Sequence of chain 1.B:
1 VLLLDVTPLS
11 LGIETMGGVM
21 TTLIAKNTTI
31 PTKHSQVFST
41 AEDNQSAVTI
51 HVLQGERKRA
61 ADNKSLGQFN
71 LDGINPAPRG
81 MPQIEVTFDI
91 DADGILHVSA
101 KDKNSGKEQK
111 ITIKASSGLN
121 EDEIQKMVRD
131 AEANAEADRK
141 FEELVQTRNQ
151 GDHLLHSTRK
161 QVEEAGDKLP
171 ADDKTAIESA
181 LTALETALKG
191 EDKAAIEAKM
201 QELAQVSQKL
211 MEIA

Binding-site contacts:
Ligand atom CB contacts residue VAL48 of chain 1.B at 3.6 Å (hydrophobic).
Ligand atom CD2 contacts residue GLU14 of chain 1.B at 3.6 Å.
Ligand atom CA contacts residue GLN45 of chain 1.B at 3.6 Å.
Ligand atom CD1 contacts residue ALA47 of chain 1.B at 3.2 Å (hydrophobic).
Ligand atom N contacts residue SER39 of chain 1.B at 2.8 Å (h-bond).
Ligand atom O contacts residue PHE38 of chain 1.B at 3.5 Å.
Ligand atom C contacts residue GLN45 of chain 1.B at 3.5 Å.
Ligand atom CB contacts residue VAL37 of chain 1.B at 3.4 Å (hydrophobic).
Ligand atom CD2 contacts residue ILE13 of chain 1.B at 3.5 Å (hydrophobic).
Ligand atom CA contacts residue SER39 of chain 1.B at 3.4 Å.
Ligand atom O contacts residue THR15 of chain 1.B at 3.2 Å.
Ligand atom CB contacts residue THR49 of chain 1.B at 3.6 Å.
Ligand atom C contacts residue SER39 of chain 1.B at 3.5 Å.
Ligand atom CD contacts residue ALA47 of chain 1.B at 3.4 Å (hydrophobic).
Ligand atom N contacts residue GLN45 of chain 1.B at 3.5 Å (h-bond).
Ligand atom O contacts residue VAL48 of chain 1.B at 3.4 Å.
Ligand atom O contacts residue GLN45 of chain 1.B at 3.5 Å (h-bond).
Ligand atom CD1 contacts residue ILE50 of chain 1.B at 3.7 Å (hydrophobic).
Ligand atom CZ contacts residue THR21 of chain 1.B at 3.6 Å.
Ligand atom O contacts residue GLN45 of chain 1.B at 2.9 Å (h-bond).
Ligand atom CD contacts residue GLN36 of chain 1.B at 3.6 Å.
Ligand atom CD contacts residue GLU14 of chain 1.B at 3.6 Å.
Ligand atom O contacts residue ALA41 of chain 1.B at 3.4 Å.
Ligand atom CB contacts residue THR40 of chain 1.B at 3.6 Å.
Ligand atom CB contacts residue ASN70 of chain 1.B at 3.7 Å.
Ligand atom CE1 contacts residue SER46 of chain 1.B at 3.5 Å.
Ligand atom O contacts residue THR49 of chain 1.B at 2.9 Å (h-bond).
Ligand atom CA contacts residue ALA47 of chain 1.B at 3.6 Å (hydrophobic).
Ligand atom NH1 contacts residue GLN36 of chain 1.B at 2.9 Å (h-bond).
Ligand atom O contacts residue SER39 of chain 1.B at 3.1 Å (h-bond).
Ligand atom CG contacts residue THR49 of chain 1.B at 3.5 Å.
Ligand atom N contacts residue THR49 of chain 1.B at 3.4 Å (h-bond).
Ligand atom CA contacts residue THR49 of chain 1.B at 3.2 Å.
Ligand atom CB contacts residue SER39 of chain 1.B at 3.4 Å.
Ligand atom CD1 contacts residue PHE38 of chain 1.B at 3.6 Å (hydrophobic).
Ligand atom O contacts residue MET16 of chain 1.B at 2.8 Å (h-bond).
Ligand atom NE contacts residue THR21 of chain 1.B at 3.5 Å.
Ligand atom CG contacts residue ASN70 of chain 1.B at 3.5 Å.
Ligand atom CD1 contacts residue GLN45 of chain 1.B at 3.6 Å.
Ligand atom CB contacts residue ALA41 of chain 1.B at 3.6 Å (hydrophobic).

The small molecule below binds the protein below.
Small molecule (SMILES): CC(C)C[C@H](NC(=O)[C@@H]1CCCN1C(=O)[C@H](CCCN=C(N)N)NC(=O)[C@@H]1CCCN1)C(=O)N1CCC[C@H]1C(=O)N[C@@H](Cc1ccccc1)C(=O)N1CCC[C@H]1C=O